Sequence of chain 2.D:
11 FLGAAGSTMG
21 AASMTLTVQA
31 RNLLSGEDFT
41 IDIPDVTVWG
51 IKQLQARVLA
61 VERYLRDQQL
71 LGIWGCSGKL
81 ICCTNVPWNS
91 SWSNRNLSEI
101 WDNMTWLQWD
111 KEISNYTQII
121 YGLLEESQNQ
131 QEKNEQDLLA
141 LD

Binding-site contacts:
Ligand atom O6 contacts residue ALA53 of chain 2.F at 4.3 Å.
Ligand atom O7 contacts residue ASN115 of chain 2.D at 4.1 Å.
Ligand atom C8 contacts residue ALA67 of chain 2.F at 4.4 Å (hydrophobic).
Ligand atom C6 contacts residue LEU55 of chain 2.F at 4.2 Å (hydrophobic).
Ligand atom N2 contacts residue ASN32 of chain 2.F at 4.3 Å.
Ligand atom O5 contacts residue SER114 of chain 2.D at 4.3 Å.
Ligand atom O5 contacts residue ASN115 of chain 2.D at 2.2 Å (h-bond).
Ligand atom C8 contacts residue ASN115 of chain 2.D at 4.2 Å.
Ligand atom C6 contacts residue ALA53 of chain 2.F at 4.2 Å (hydrophobic).
Ligand atom C1 contacts residue ALA54 of chain 2.F at 3.9 Å (hydrophobic).
Ligand atom O7 contacts residue ALA53 of chain 2.F at 3.8 Å.
Ligand atom C7 contacts residue ASN115 of chain 2.D at 3.8 Å.
Ligand atom C5 contacts residue ARG51 of chain 2.F at 3.9 Å.
Ligand atom C2 contacts residue ASN115 of chain 2.D at 2.5 Å.
Ligand atom C3 contacts residue ASN115 of chain 2.D at 3.8 Å.
Ligand atom N2 contacts residue ASN115 of chain 2.D at 3.0 Å (h-bond).
Ligand atom C1 contacts residue ASN115 of chain 2.D at 1.4 Å.
Ligand atom O3 contacts residue ALA53 of chain 2.F at 3.6 Å.
Ligand atom C6 contacts residue ARG51 of chain 2.F at 4.2 Å.
Ligand atom C3 contacts residue ALA54 of chain 2.F at 4.1 Å (hydrophobic).
Ligand atom O5 contacts residue ALA54 of chain 2.F at 3.9 Å.
Ligand atom C8 contacts residue ALA53 of chain 2.F at 3.4 Å (hydrophobic).
Ligand atom N2 contacts residue ALA53 of chain 2.F at 4.0 Å.
Ligand atom C2 contacts residue ALA54 of chain 2.F at 3.8 Å (hydrophobic).
Ligand atom C5 contacts residue ASN115 of chain 2.D at 3.6 Å.
Ligand atom C8 contacts residue ARG51 of chain 2.F at 4.2 Å.
Ligand atom C8 contacts residue ASN32 of chain 2.F at 3.7 Å.
Ligand atom N2 contacts residue ARG51 of chain 2.F at 3.8 Å.
Ligand atom N2 contacts residue ALA54 of chain 2.F at 4.4 Å.
Ligand atom C5 contacts residue LEU55 of chain 2.F at 4.1 Å (hydrophobic).
Ligand atom O4 contacts residue ALA54 of chain 2.F at 3.4 Å.
Ligand atom C4 contacts residue ASN115 of chain 2.D at 4.2 Å.
Ligand atom C7 contacts residue ASN32 of chain 2.F at 4.3 Å.
Ligand atom C4 contacts residue ALA54 of chain 2.F at 4.3 Å (hydrophobic).
Ligand atom N2 contacts residue TYR50 of chain 2.F at 3.8 Å.
Ligand atom C7 contacts residue ALA53 of chain 2.F at 3.5 Å (hydrophobic).
Ligand atom O5 contacts residue ARG51 of chain 2.F at 3.9 Å.
Ligand atom C2 contacts residue TYR50 of chain 2.F at 4.4 Å (hydrophobic).
Ligand atom O3 contacts residue ALA54 of chain 2.F at 3.7 Å.
Ligand atom C1 contacts residue ARG51 of chain 2.F at 4.1 Å.

Sequence of chain 2.F:
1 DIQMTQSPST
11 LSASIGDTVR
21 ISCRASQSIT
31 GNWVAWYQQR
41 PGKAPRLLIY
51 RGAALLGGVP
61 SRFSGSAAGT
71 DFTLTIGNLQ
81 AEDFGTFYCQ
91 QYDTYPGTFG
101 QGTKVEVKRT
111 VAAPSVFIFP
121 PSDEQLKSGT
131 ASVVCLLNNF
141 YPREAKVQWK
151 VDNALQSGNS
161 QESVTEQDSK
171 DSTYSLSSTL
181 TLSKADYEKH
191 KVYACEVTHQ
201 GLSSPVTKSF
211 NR

This protein binds this small molecule.
Small molecule (SMILES): CC(=O)N[C@H]1[C@H](O[C@H]2[C@H](O)[C@@H](NC(C)=O)CO[C@@H]2CO)O[C@H](CO)[C@@H](O[C@@H]2O[C@H](CO[C@H]3O[C@H](CO)[C@@H](O)[C@H](O)[C@@H]3O)[C@@H](O)[C@H](O)[C@@H]2O)[C@@H]1O